Sequence of chain 2.A:
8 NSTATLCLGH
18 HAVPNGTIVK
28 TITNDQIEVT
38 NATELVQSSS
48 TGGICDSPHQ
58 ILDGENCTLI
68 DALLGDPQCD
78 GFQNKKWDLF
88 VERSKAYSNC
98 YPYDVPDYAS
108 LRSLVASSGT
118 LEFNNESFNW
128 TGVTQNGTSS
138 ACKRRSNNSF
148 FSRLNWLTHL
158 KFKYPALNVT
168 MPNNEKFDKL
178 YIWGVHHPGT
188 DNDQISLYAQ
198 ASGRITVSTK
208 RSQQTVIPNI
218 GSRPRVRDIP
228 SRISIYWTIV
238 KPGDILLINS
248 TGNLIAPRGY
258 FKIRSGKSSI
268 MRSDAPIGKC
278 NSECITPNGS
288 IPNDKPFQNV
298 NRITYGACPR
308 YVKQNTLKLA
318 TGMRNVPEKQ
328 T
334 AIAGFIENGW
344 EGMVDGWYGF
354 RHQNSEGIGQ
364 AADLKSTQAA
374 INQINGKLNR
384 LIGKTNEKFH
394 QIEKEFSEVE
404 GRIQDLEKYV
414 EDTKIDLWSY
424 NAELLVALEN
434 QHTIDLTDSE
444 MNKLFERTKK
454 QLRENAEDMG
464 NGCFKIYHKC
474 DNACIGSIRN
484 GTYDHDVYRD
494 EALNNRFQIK

Binding-site contacts:
Ligand atom C6 contacts residue THR318 of chain 2.A at 4.2 Å.
Ligand atom C8 contacts residue ILE385 of chain 2.A at 4.4 Å (hydrophobic).
Ligand atom C5 contacts residue THR318 of chain 2.A at 4.3 Å.
Ligand atom C1 contacts residue THR318 of chain 2.A at 3.7 Å.
Ligand atom N2 contacts residue ASN38 of chain 2.A at 3.0 Å (h-bond).
Ligand atom C7 contacts residue THR40 of chain 2.A at 4.3 Å.
Ligand atom C5 contacts residue ASN38 of chain 2.A at 3.7 Å.
Ligand atom C4 contacts residue ASN38 of chain 2.A at 4.3 Å.
Ligand atom O7 contacts residue THR40 of chain 2.A at 4.0 Å.
Ligand atom C6 contacts residue LEU381 of chain 2.A at 3.7 Å (hydrophobic).
Ligand atom O5 contacts residue ALA39 of chain 2.A at 4.5 Å.
Ligand atom C2 contacts residue ASN38 of chain 2.A at 2.6 Å.
Ligand atom C1 contacts residue ASN38 of chain 2.A at 1.4 Å.
Ligand atom C7 contacts residue ASN38 of chain 2.A at 3.5 Å.
Ligand atom C8 contacts residue THR40 of chain 2.A at 3.8 Å.
Ligand atom O7 contacts residue ASN38 of chain 2.A at 3.6 Å.
Ligand atom O6 contacts residue LEU381 of chain 2.A at 3.4 Å.
Ligand atom O6 contacts residue THR318 of chain 2.A at 4.2 Å.
Ligand atom O5 contacts residue ASN38 of chain 2.A at 2.3 Å (h-bond).
Ligand atom C3 contacts residue ASN38 of chain 2.A at 3.9 Å.
Ligand atom O5 contacts residue THR318 of chain 2.A at 3.2 Å (h-bond).

The small molecule below binds the protein below.
Small molecule (SMILES): CC(=O)N[C@H]1[C@H](O[C@H]2[C@H](O)[C@@H](NC(C)=O)CO[C@@H]2CO)O[C@H](CO)[C@@H](O[C@H]2O[C@H](CO)[C@@H](O)[C@H](O)[C@@H]2O)[C@@H]1O